The small molecule below binds the protein below.
Small molecule (SMILES): O=S(=O)(O)CCN1CCN(CCS(=O)(=O)O)CC1

Binding-site contacts:
Ligand atom C2' contacts residue TYR384 of chain 1.A at 4.0 Å (hydrophobic).
Ligand atom O1' contacts residue TYR384 of chain 1.A at 4.5 Å.
Ligand atom C1' contacts residue TYR384 of chain 1.A at 3.5 Å (hydrophobic).
Ligand atom C3' contacts residue TYR384 of chain 1.A at 3.6 Å (hydrophobic).
Ligand atom C3' contacts residue GLU415 of chain 1.A at 3.8 Å.
Ligand atom N1 contacts residue GLU415 of chain 1.A at 4.2 Å.
Ligand atom S1' contacts residue ALA380 of chain 1.A at 4.5 Å.
Ligand atom C1' contacts residue ALA380 of chain 1.A at 4.1 Å (hydrophobic).
Ligand atom N1' contacts residue TYR384 of chain 1.A at 4.4 Å.
Ligand atom C4 contacts residue GLU415 of chain 1.A at 4.0 Å.
Ligand atom O1' contacts residue ALA380 of chain 1.A at 3.4 Å.

Sequence of chain 1.A:
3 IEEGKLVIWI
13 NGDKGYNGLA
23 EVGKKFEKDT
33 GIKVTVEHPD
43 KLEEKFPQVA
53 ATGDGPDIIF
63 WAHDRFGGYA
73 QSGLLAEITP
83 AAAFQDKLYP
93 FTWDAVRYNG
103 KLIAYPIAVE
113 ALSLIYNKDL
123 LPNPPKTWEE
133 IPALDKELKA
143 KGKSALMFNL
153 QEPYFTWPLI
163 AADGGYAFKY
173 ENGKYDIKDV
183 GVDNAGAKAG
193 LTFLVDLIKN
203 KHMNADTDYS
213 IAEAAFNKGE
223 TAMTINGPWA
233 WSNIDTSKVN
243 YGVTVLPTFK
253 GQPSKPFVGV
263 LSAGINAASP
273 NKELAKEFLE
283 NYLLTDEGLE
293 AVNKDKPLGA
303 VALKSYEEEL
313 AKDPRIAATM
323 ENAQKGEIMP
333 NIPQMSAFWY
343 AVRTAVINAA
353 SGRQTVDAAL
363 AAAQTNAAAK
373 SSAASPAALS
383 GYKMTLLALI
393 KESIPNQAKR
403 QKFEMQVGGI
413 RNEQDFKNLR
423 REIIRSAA